A small-molecule ligand and the protein it binds are described below.
Small molecule (SMILES): CC(=O)N[C@H]1[C@H](O[C@H]2[C@H](O)[C@@H](NC(C)=O)CO[C@@H]2CO)O[C@H](CO)[C@@H](O)[C@@H]1O

Binding-site contacts:
Ligand atom O7 contacts residue GLU405 of chain 1.A at 4.3 Å.
Ligand atom O5 contacts residue TYR402 of chain 1.A at 4.0 Å.
Ligand atom C3 contacts residue ASN410 of chain 1.A at 4.0 Å.
Ligand atom C4 contacts residue ASN410 of chain 1.A at 4.3 Å.
Ligand atom N2 contacts residue ASN410 of chain 1.A at 3.1 Å (h-bond).
Ligand atom O6 contacts residue TYR417 of chain 1.A at 3.7 Å.
Ligand atom O6 contacts residue GLN406 of chain 1.A at 3.5 Å (h-bond).
Ligand atom C1 contacts residue MET413 of chain 1.A at 4.3 Å (hydrophobic).
Ligand atom C7 contacts residue ASN410 of chain 1.A at 3.3 Å.
Ligand atom C1 contacts residue GLN406 of chain 1.A at 3.8 Å.
Ligand atom C1 contacts residue ASN410 of chain 1.A at 1.4 Å.
Ligand atom C2 contacts residue ASN410 of chain 1.A at 2.6 Å.
Ligand atom O6 contacts residue TYR402 of chain 1.A at 3.3 Å (h-bond).
Ligand atom O7 contacts residue GLN406 of chain 1.A at 3.5 Å.
Ligand atom N2 contacts residue GLN406 of chain 1.A at 4.3 Å.
Ligand atom C7 contacts residue GLN406 of chain 1.A at 3.6 Å.
Ligand atom C6 contacts residue MET413 of chain 1.A at 4.4 Å (hydrophobic).
Ligand atom C6 contacts residue ASP416 of chain 1.A at 4.3 Å.
Ligand atom C5 contacts residue TYR402 of chain 1.A at 4.0 Å (hydrophobic).
Ligand atom C6 contacts residue TYR402 of chain 1.A at 4.0 Å (hydrophobic).
Ligand atom O5 contacts residue MET413 of chain 1.A at 3.8 Å.
Ligand atom O6 contacts residue MET413 of chain 1.A at 4.0 Å.
Ligand atom O7 contacts residue ASN410 of chain 1.A at 4.0 Å.
Ligand atom C8 contacts residue ASN410 of chain 1.A at 3.5 Å.
Ligand atom C2 contacts residue GLN406 of chain 1.A at 4.2 Å.
Ligand atom C1 contacts residue TYR402 of chain 1.A at 4.3 Å (hydrophobic).
Ligand atom C8 contacts residue GLN406 of chain 1.A at 3.8 Å.
Ligand atom C5 contacts residue ASN410 of chain 1.A at 3.6 Å.
Ligand atom O5 contacts residue ASN410 of chain 1.A at 2.4 Å (h-bond).

Sequence of chain 1.A:
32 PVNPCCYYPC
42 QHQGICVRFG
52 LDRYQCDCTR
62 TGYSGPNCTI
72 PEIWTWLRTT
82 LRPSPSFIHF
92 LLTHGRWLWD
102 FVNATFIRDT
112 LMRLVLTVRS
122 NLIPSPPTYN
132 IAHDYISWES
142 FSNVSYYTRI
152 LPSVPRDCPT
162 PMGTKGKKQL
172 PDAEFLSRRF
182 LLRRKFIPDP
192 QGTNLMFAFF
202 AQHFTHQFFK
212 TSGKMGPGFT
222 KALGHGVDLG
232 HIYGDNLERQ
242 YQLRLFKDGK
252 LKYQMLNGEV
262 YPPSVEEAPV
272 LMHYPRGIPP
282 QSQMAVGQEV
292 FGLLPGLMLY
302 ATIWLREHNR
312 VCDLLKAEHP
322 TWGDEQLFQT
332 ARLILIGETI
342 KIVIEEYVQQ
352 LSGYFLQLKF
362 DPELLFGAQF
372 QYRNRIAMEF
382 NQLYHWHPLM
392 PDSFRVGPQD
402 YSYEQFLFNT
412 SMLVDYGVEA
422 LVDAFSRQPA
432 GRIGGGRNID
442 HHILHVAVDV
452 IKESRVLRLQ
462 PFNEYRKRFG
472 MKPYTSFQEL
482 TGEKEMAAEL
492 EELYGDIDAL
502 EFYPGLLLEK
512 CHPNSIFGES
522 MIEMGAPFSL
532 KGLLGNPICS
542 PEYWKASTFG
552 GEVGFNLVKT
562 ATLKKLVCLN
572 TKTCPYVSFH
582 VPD